Binding-site contacts:
Ligand atom N2 contacts residue ASN657 of chain 1.C at 2.9 Å (h-bond).
Ligand atom O7 contacts residue ASN657 of chain 1.C at 3.8 Å.
Ligand atom C7 contacts residue ASN657 of chain 1.C at 3.5 Å.
Ligand atom C5 contacts residue ASN657 of chain 1.C at 3.7 Å.
Ligand atom O5 contacts residue ASN657 of chain 1.C at 2.4 Å (h-bond).
Ligand atom C2 contacts residue ASN657 of chain 1.C at 2.5 Å.
Ligand atom C1 contacts residue ASN657 of chain 1.C at 1.4 Å.
Ligand atom C3 contacts residue ASN657 of chain 1.C at 3.8 Å.
Ligand atom C4 contacts residue ASN657 of chain 1.C at 4.2 Å.

A small-molecule ligand and the protein it binds are described below.
Small molecule (SMILES): CC(=O)N[C@@H]1[C@@H](O)[C@H](O)[C@@H](CO)O[C@H]1O

Sequence of chain 1.C:
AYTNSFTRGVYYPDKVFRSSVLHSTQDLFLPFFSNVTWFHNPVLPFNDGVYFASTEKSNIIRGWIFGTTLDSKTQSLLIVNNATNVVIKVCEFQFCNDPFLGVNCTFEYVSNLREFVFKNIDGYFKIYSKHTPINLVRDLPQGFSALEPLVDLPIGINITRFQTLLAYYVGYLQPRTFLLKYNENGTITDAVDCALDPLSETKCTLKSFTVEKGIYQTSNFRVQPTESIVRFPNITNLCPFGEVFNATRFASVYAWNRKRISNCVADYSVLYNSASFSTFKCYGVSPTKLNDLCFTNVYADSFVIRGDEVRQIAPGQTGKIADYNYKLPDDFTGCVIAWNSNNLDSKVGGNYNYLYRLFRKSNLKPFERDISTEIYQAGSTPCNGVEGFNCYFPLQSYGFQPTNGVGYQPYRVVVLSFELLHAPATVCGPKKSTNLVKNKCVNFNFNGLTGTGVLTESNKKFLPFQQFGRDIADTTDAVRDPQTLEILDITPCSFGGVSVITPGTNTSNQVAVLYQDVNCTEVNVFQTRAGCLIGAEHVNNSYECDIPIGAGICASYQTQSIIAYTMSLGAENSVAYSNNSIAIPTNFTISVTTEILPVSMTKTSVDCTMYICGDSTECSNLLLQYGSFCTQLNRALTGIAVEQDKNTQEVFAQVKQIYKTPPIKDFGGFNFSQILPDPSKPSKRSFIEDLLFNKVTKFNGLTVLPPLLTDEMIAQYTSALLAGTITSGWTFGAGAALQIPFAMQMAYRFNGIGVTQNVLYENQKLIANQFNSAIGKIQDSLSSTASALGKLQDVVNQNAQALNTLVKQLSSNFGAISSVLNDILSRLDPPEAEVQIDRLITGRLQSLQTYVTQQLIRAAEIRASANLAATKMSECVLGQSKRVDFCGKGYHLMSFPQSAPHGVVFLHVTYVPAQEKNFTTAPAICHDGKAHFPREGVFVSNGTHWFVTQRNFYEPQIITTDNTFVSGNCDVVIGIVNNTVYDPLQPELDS